Binding-site contacts:
Ligand atom CAJ contacts residue GLN92 of chain 1.A at 4.2 Å.
Ligand atom CAO contacts residue VAL121 of chain 1.A at 3.7 Å (hydrophobic).
Ligand atom C contacts residue PHE130 of chain 1.A at 2.9 Å (hydrophobic).
Ligand atom CAO contacts residue LEU197 of chain 1.A at 4.3 Å (hydrophobic).
Ligand atom CAB contacts residue GLN92 of chain 1.A at 3.8 Å.
Ligand atom CAB contacts residue PHE130 of chain 1.A at 2.4 Å (hydrophobic).
Ligand atom CAO contacts residue GLN92 of chain 1.A at 3.0 Å.
Ligand atom OAC contacts residue HIS94 of chain 1.A at 4.4 Å.
Ligand atom CB contacts residue PHE130 of chain 1.A at 4.2 Å (hydrophobic).
Ligand atom NAL contacts residue GLN92 of chain 1.A at 4.4 Å.
Ligand atom CAH contacts residue ILE91 of chain 1.A at 3.9 Å (hydrophobic).
Ligand atom CAQ contacts residue ILE91 of chain 1.A at 4.4 Å (hydrophobic).
Ligand atom CAJ contacts residue ILE91 of chain 1.A at 3.8 Å (hydrophobic).
Ligand atom N contacts residue GLN92 of chain 1.A at 3.7 Å.
Ligand atom O contacts residue ILE91 of chain 1.A at 4.0 Å.
Ligand atom CA contacts residue PHE130 of chain 1.A at 3.0 Å (hydrophobic).
Ligand atom N contacts residue PHE130 of chain 1.A at 3.6 Å.
Ligand atom OAC contacts residue VAL121 of chain 1.A at 3.3 Å.
Ligand atom O contacts residue PHE130 of chain 1.A at 2.2 Å.
Ligand atom CAB contacts residue VAL121 of chain 1.A at 3.2 Å (hydrophobic).
Ligand atom NAL contacts residue PHE130 of chain 1.A at 4.2 Å.
Ligand atom CAB contacts residue ILE91 of chain 1.A at 4.2 Å (hydrophobic).
Ligand atom OAC contacts residue LEU197 of chain 1.A at 4.4 Å.
Ligand atom OAC contacts residue GLN92 of chain 1.A at 2.5 Å (h-bond).
Ligand atom CAO contacts residue PHE130 of chain 1.A at 3.5 Å (hydrophobic).
Ligand atom N contacts residue LEU197 of chain 1.A at 4.2 Å.

Sequence of chain 1.A:
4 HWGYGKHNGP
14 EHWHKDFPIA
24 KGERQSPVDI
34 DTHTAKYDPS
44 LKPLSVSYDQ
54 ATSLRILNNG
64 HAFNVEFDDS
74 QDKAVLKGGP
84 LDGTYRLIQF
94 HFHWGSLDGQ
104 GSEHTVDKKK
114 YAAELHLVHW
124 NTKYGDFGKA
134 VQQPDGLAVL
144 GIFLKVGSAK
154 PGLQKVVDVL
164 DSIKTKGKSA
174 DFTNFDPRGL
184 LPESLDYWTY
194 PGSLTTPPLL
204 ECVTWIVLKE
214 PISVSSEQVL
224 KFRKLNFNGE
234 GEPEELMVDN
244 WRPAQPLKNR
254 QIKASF

A protein and the small-molecule ligand that binds it are described below.
Small molecule (SMILES): COC[C@H](NC(C)=O)C(=O)NCc1ccccc1